This small molecule binds to this protein.
Small molecule (SMILES): CC(=O)N[C@@H]1[C@@H](O)[C@H](O)[C@@H](CO)O[C@H]1O

Sequence of chain 1.C:
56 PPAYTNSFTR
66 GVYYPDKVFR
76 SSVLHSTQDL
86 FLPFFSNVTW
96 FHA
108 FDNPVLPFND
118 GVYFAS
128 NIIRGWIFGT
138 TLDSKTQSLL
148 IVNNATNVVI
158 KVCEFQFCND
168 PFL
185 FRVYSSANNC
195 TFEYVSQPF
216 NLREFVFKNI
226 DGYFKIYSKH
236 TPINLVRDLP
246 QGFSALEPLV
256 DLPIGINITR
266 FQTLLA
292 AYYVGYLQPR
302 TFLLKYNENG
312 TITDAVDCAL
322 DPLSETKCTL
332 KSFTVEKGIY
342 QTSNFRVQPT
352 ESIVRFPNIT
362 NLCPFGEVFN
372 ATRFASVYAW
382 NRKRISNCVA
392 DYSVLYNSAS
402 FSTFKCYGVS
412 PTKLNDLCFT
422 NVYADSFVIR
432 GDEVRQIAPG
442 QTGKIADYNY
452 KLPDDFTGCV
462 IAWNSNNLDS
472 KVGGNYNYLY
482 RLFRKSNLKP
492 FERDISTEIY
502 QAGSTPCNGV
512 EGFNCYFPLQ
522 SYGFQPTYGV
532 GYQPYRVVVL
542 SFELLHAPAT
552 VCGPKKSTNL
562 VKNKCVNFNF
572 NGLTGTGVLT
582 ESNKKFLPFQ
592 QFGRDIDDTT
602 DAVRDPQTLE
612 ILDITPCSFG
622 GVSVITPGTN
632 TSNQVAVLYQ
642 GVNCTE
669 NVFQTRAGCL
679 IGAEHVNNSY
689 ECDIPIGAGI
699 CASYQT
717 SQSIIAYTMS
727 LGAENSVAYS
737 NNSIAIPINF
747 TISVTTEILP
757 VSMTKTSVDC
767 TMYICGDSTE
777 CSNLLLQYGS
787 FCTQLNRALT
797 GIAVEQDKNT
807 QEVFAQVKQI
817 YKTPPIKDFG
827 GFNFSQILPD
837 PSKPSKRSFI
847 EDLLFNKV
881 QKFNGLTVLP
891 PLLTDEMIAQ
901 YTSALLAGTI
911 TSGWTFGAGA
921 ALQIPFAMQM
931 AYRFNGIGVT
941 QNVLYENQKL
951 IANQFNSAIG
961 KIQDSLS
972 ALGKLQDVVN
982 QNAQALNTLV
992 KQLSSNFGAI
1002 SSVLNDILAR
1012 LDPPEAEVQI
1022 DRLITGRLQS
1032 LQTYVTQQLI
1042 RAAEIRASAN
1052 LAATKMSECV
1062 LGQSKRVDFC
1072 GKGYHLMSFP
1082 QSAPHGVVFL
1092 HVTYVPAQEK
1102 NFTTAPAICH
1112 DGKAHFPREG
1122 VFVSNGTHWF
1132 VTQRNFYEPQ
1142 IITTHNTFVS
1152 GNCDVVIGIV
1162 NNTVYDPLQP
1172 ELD

Binding-site contacts:
Ligand atom C1 contacts residue ASN644 of chain 1.C at 1.4 Å.
Ligand atom C5 contacts residue ASN644 of chain 1.C at 3.7 Å.
Ligand atom O5 contacts residue THR646 of chain 1.C at 4.1 Å.
Ligand atom C2 contacts residue ASN644 of chain 1.C at 2.5 Å.
Ligand atom C1 contacts residue THR646 of chain 1.C at 4.1 Å.
Ligand atom C8 contacts residue GLN672 of chain 1.C at 4.5 Å.
Ligand atom C3 contacts residue ASN644 of chain 1.C at 3.8 Å.
Ligand atom N2 contacts residue ASN644 of chain 1.C at 2.9 Å (h-bond).
Ligand atom O5 contacts residue ASN644 of chain 1.C at 2.4 Å (h-bond).
Ligand atom C4 contacts residue ASN644 of chain 1.C at 4.2 Å.
Ligand atom C7 contacts residue ASN644 of chain 1.C at 3.4 Å.
Ligand atom C8 contacts residue ASN644 of chain 1.C at 3.8 Å.
Ligand atom O7 contacts residue ASN644 of chain 1.C at 3.4 Å (h-bond).
Ligand atom C8 contacts residue ARG674 of chain 1.C at 4.5 Å.